Binding-site contacts:
Ligand atom O4 contacts residue ILE79 of chain 7.B at 3.6 Å (h-bond).
Ligand atom O4 contacts residue HIS298 of chain 7.B at 2.9 Å (h-bond).
Ligand atom C10 contacts residue TYR72 of chain 7.B at 4.1 Å (hydrophobic).
Ligand atom C11 contacts residue ASP85 of chain 7.C at 4.0 Å.
Ligand atom C6 contacts residue ASN93 of chain 7.B at 3.2 Å.
Ligand atom C7 contacts residue TYR72 of chain 7.B at 4.3 Å (hydrophobic).
Ligand atom C11 contacts residue TYR72 of chain 7.B at 4.0 Å (hydrophobic).
Ligand atom O6 contacts residue ASN93 of chain 7.B at 3.2 Å (h-bond).
Ligand atom C3 contacts residue ARG77 of chain 7.B at 3.9 Å.
Ligand atom C8 contacts residue ARG77 of chain 7.B at 4.3 Å.
Ligand atom O1A contacts residue TYR72 of chain 7.B at 3.4 Å.
Ligand atom O8 contacts residue TYR72 of chain 7.B at 3.4 Å (h-bond).
Ligand atom O3 contacts residue GLY78 of chain 7.B at 3.4 Å.
Ligand atom C4 contacts residue GLY78 of chain 7.B at 3.6 Å.
Ligand atom C4 contacts residue TYR72 of chain 7.B at 4.1 Å (hydrophobic).
Ligand atom O1A contacts residue ARG77 of chain 7.B at 2.9 Å (salt-bridge).
Ligand atom C5 contacts residue ASN93 of chain 7.B at 4.3 Å.
Ligand atom C5 contacts residue TYR72 of chain 7.B at 3.9 Å (hydrophobic).
Ligand atom O3 contacts residue VAL296 of chain 7.B at 4.0 Å.
Ligand atom C3 contacts residue VAL296 of chain 7.B at 3.5 Å (hydrophobic).
Ligand atom O8 contacts residue ARG77 of chain 7.B at 3.4 Å (salt-bridge).
Ligand atom O1B contacts residue ARG77 of chain 7.B at 3.1 Å (salt-bridge).
Ligand atom C1 contacts residue TYR72 of chain 7.B at 4.1 Å (hydrophobic).
Ligand atom O4 contacts residue VAL296 of chain 7.B at 4.0 Å.
Ligand atom C3 contacts residue GLY78 of chain 7.B at 3.9 Å.
Ligand atom O1B contacts residue ASN80 of chain 7.B at 4.3 Å.
Ligand atom O1B contacts residue TYR72 of chain 7.B at 4.2 Å.
Ligand atom O1B contacts residue SER89 of chain 7.B at 4.1 Å.
Ligand atom O4 contacts residue THR291 of chain 7.B at 3.1 Å.
Ligand atom C4 contacts residue HIS298 of chain 7.B at 3.4 Å.
Ligand atom C2 contacts residue GLY78 of chain 7.B at 4.1 Å.
Ligand atom O4 contacts residue ASN80 of chain 7.B at 4.2 Å.
Ligand atom C6 contacts residue TYR72 of chain 7.B at 4.0 Å (hydrophobic).
Ligand atom C3 contacts residue GLY78 of chain 7.B at 4.1 Å.
Ligand atom O1A contacts residue GLY78 of chain 7.B at 4.0 Å.
Ligand atom C3 contacts residue HIS298 of chain 7.B at 3.4 Å.
Ligand atom C1 contacts residue ARG77 of chain 7.B at 3.4 Å.
Ligand atom O4 contacts residue GLY78 of chain 7.B at 3.0 Å.
Ligand atom N5 contacts residue TYR72 of chain 7.B at 3.1 Å (h-bond).
Ligand atom C4 contacts residue ARG77 of chain 7.B at 4.0 Å.

Sequence of chain 7.C:
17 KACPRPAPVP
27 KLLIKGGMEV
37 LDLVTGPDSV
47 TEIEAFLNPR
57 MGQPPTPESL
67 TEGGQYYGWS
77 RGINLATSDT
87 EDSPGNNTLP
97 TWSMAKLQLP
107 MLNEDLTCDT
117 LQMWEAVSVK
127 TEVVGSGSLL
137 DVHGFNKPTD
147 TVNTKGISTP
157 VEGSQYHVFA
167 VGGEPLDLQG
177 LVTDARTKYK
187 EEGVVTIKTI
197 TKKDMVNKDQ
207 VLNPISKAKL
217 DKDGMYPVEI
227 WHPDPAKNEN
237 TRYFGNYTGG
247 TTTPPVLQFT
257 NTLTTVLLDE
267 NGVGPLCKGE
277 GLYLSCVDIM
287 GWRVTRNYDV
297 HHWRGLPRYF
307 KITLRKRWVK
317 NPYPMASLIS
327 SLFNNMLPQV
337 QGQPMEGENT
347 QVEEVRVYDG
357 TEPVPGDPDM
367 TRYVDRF

A protein and the small-molecule ligand that binds it are described below.
Small molecule (SMILES): CC(=O)N[C@@H]1[C@@H](O[C@@H]2O[C@H](CO)[C@H](O)[C@H](O[C@]3(C(=O)O)C[C@H](O)[C@@H](NC(C)=O)[C@H]([C@H](O)[C@H](O)CO)O3)[C@H]2O)[C@H](O)[C@@H](CO[C@]2(C(=O)O)C[C@H](O)[C@@H](NC(C)=O)[C@H]([C@H](O)[C@H](O)CO)O2)O[C@H]1O

Sequence of chain 7.B:
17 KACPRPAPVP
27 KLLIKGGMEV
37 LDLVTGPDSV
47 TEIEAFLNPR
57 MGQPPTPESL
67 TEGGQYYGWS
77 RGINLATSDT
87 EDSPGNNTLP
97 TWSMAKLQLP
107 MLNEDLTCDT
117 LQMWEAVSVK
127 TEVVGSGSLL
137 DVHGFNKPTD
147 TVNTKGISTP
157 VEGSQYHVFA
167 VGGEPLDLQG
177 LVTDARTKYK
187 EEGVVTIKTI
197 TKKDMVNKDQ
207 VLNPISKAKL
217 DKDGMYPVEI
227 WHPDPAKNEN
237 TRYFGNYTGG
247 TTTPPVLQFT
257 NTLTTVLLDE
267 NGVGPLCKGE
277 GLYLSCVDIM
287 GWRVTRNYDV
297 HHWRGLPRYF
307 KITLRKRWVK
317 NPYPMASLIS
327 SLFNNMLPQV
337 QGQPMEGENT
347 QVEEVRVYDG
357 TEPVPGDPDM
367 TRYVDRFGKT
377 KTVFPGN